Sequence of chain 1.E:
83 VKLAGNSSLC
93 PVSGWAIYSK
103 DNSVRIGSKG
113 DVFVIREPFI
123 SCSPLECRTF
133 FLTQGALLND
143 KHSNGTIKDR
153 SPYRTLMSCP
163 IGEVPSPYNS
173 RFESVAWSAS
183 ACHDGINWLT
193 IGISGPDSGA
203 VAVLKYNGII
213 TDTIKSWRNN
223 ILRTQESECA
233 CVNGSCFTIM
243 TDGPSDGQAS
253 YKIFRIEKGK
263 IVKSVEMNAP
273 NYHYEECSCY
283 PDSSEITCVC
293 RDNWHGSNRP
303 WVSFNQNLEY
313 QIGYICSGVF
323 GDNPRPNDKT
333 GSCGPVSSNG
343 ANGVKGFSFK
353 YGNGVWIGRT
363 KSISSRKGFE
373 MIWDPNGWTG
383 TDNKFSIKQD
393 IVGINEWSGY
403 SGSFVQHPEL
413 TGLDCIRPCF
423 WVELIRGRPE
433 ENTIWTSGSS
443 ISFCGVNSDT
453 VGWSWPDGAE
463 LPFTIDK

Sequence of chain 1.A:
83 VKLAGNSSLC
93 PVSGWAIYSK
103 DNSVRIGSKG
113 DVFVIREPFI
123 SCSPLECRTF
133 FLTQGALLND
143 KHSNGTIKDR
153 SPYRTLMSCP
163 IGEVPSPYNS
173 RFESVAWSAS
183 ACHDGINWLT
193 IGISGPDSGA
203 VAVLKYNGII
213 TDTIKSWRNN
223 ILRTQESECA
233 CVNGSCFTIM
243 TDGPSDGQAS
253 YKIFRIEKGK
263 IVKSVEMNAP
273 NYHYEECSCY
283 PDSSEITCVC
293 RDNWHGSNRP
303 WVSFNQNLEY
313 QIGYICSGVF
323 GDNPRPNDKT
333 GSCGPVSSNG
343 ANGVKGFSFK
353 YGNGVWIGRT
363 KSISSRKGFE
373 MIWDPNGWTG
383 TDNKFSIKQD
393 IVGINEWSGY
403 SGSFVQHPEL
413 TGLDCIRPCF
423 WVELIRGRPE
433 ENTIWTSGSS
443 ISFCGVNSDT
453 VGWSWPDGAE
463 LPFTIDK

This protein binds this small molecule.
Small molecule (SMILES): CC(=O)N[C@H]1[C@H](O[C@H]2[C@H](O)[C@@H](NC(C)=O)CO[C@@H]2CO)O[C@H](CO)[C@@H](O[C@@H]2O[C@H](CO)[C@@H](O)[C@H](O)[C@@H]2O)[C@@H]1O

Binding-site contacts:
Ligand atom O3 contacts residue ASP73 of chain 1.B at 3.3 Å (salt-bridge).
Ligand atom C4 contacts residue ASP73 of chain 1.B at 3.6 Å.
Ligand atom O5 contacts residue ASN146 of chain 1.A at 2.4 Å (h-bond).
Ligand atom N2 contacts residue ALA72 of chain 1.B at 4.1 Å.
Ligand atom C1 contacts residue ASP73 of chain 1.B at 4.1 Å.
Ligand atom C7 contacts residue ASN146 of chain 1.A at 3.1 Å.
Ligand atom C8 contacts residue ASN146 of chain 1.A at 4.3 Å.
Ligand atom O5 contacts residue ASP73 of chain 1.B at 4.4 Å.
Ligand atom C5 contacts residue ASP73 of chain 1.B at 4.1 Å.
Ligand atom O6 contacts residue TYR80 of chain 1.B at 3.4 Å (h-bond).
Ligand atom O7 contacts residue ASN146 of chain 1.A at 2.9 Å (h-bond).
Ligand atom C4 contacts residue SER75 of chain 1.B at 4.4 Å.
Ligand atom C3 contacts residue ASN146 of chain 1.A at 3.8 Å.
Ligand atom O7 contacts residue GLU462 of chain 1.E at 4.4 Å.
Ligand atom C1 contacts residue ASN146 of chain 1.A at 1.4 Å.
Ligand atom O7 contacts residue GLU74 of chain 1.B at 3.2 Å (salt-bridge).
Ligand atom C6 contacts residue TYR80 of chain 1.B at 4.1 Å (hydrophobic).
Ligand atom O7 contacts residue ALA72 of chain 1.B at 3.4 Å (h-bond).
Ligand atom C7 contacts residue GLU74 of chain 1.B at 4.4 Å.
Ligand atom O7 contacts residue ASP73 of chain 1.B at 3.6 Å.
Ligand atom N2 contacts residue ASN146 of chain 1.A at 2.9 Å (h-bond).
Ligand atom C5 contacts residue ASN146 of chain 1.A at 3.7 Å.
Ligand atom O5 contacts residue ASP73 of chain 1.B at 4.2 Å.
Ligand atom O3 contacts residue ALA72 of chain 1.B at 4.4 Å.
Ligand atom O4 contacts residue ASP73 of chain 1.B at 4.5 Å.
Ligand atom C7 contacts residue ALA72 of chain 1.B at 3.4 Å (hydrophobic).
Ligand atom C7 contacts residue ASP73 of chain 1.B at 4.3 Å.
Ligand atom C8 contacts residue ALA72 of chain 1.B at 3.4 Å (hydrophobic).
Ligand atom C3 contacts residue ASP73 of chain 1.B at 3.7 Å.
Ligand atom C4 contacts residue ASN146 of chain 1.A at 4.2 Å.
Ligand atom N2 contacts residue ASP73 of chain 1.B at 4.4 Å.
Ligand atom O6 contacts residue ASP73 of chain 1.B at 4.3 Å.
Ligand atom C2 contacts residue ASN146 of chain 1.A at 2.5 Å.
Ligand atom C2 contacts residue ASP73 of chain 1.B at 3.6 Å.

Sequence of chain 1.B:
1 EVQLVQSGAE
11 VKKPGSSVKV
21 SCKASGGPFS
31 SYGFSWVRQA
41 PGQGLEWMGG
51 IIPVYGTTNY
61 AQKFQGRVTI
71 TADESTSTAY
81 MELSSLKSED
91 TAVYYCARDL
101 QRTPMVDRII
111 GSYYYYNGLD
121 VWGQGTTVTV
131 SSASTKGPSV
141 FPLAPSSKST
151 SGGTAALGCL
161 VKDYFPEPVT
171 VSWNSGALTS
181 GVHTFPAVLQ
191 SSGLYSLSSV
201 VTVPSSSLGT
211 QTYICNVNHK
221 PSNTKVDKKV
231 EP